Binding-site contacts:
Ligand atom C6 contacts residue ASN150 of chain 2.A at 3.7 Å.
Ligand atom C6 contacts residue GLY149 of chain 2.A at 3.8 Å.
Ligand atom O7 contacts residue ASN145 of chain 2.A at 3.4 Å (h-bond).
Ligand atom N2 contacts residue ASN145 of chain 2.A at 2.9 Å (h-bond).
Ligand atom C1 contacts residue ASN150 of chain 2.A at 4.3 Å.
Ligand atom C5 contacts residue ASN150 of chain 2.A at 4.2 Å.
Ligand atom C8 contacts residue ASN145 of chain 2.A at 4.5 Å.
Ligand atom C5 contacts residue ASN145 of chain 2.A at 3.7 Å.
Ligand atom C8 contacts residue ILE146 of chain 2.A at 3.8 Å (hydrophobic).
Ligand atom C1 contacts residue ASN145 of chain 2.A at 1.4 Å.
Ligand atom C7 contacts residue ASN145 of chain 2.A at 3.3 Å.
Ligand atom C5 contacts residue GLY149 of chain 2.A at 3.7 Å.
Ligand atom O5 contacts residue GLY149 of chain 2.A at 3.3 Å.
Ligand atom O6 contacts residue ASN150 of chain 2.A at 2.8 Å (h-bond).
Ligand atom C1 contacts residue GLY149 of chain 2.A at 3.9 Å.
Ligand atom C4 contacts residue ASN145 of chain 2.A at 4.2 Å.
Ligand atom C2 contacts residue ASN145 of chain 2.A at 2.4 Å.
Ligand atom C3 contacts residue ASN145 of chain 2.A at 3.8 Å.
Ligand atom O6 contacts residue GLY149 of chain 2.A at 4.2 Å.
Ligand atom O5 contacts residue ASN150 of chain 2.A at 3.3 Å (h-bond).
Ligand atom O5 contacts residue ASN145 of chain 2.A at 2.4 Å (h-bond).
Ligand atom N2 contacts residue THR147 of chain 2.A at 4.4 Å.
Ligand atom C1 contacts residue THR147 of chain 2.A at 4.2 Å.

Sequence of chain 2.A:
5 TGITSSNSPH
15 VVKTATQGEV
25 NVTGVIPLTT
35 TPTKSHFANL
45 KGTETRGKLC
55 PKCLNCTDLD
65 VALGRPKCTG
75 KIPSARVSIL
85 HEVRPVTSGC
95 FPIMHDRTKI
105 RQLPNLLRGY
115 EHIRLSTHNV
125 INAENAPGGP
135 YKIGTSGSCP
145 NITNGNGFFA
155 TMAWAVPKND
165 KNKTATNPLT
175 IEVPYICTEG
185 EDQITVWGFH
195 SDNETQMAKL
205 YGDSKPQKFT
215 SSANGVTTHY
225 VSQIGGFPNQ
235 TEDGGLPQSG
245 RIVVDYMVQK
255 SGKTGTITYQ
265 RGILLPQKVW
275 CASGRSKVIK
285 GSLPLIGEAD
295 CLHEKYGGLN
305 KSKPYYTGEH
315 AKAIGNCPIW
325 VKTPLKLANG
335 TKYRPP

This protein binds this small molecule.
Small molecule (SMILES): CC(=O)N[C@H]1[C@H](O[C@H]2[C@H](O)[C@@H](NC(C)=O)CO[C@@H]2CO)O[C@H](CO)[C@@H](O)[C@@H]1O